Sequence of chain 1.B:
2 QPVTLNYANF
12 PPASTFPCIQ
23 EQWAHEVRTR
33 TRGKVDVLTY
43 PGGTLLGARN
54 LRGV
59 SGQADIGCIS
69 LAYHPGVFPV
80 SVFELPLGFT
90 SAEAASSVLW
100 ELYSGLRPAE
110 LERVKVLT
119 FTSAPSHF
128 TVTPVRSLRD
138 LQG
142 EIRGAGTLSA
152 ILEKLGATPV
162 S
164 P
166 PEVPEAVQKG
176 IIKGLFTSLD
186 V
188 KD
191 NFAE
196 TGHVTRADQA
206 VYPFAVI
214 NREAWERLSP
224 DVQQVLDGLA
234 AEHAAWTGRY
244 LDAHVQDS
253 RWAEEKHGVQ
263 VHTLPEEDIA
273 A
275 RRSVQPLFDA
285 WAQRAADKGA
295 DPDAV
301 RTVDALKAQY

A small-molecule ligand and the protein it binds are described below.
Small molecule (SMILES): N[C@H](Cc1c[nH]c2ccccc12)C(=O)O

Binding-site contacts:
Ligand atom C contacts residue ARG144 of chain 1.B at 3.4 Å.
Ligand atom CH2 contacts residue THR16 of chain 1.B at 3.8 Å.
Ligand atom NE1 contacts residue VAL186 of chain 1.B at 3.6 Å.
Ligand atom O contacts residue MSE165 of chain 1.B at 3.6 Å.
Ligand atom CE3 contacts residue PHE209 of chain 1.B at 3.7 Å (hydrophobic).
Ligand atom OXT contacts residue SER68 of chain 1.B at 2.8 Å (h-bond).
Ligand atom CZ3 contacts residue PRO18 of chain 1.B at 3.9 Å (hydrophobic).
Ligand atom CA contacts residue ARG144 of chain 1.B at 3.9 Å.
Ligand atom CB contacts residue PHE209 of chain 1.B at 3.9 Å (hydrophobic).
Ligand atom CD1 contacts residue PHE17 of chain 1.B at 3.7 Å (hydrophobic).
Ligand atom CA contacts residue TYR207 of chain 1.B at 3.3 Å (hydrophobic).
Ligand atom O contacts residue ARG144 of chain 1.B at 2.5 Å (salt-bridge).
Ligand atom C contacts residue TYR71 of chain 1.B at 3.0 Å (hydrophobic).
Ligand atom N contacts residue MSE165 of chain 1.B at 2.7 Å.
Ligand atom CE2 contacts residue PHE17 of chain 1.B at 3.6 Å (hydrophobic).
Ligand atom NE1 contacts residue ASP185 of chain 1.B at 3.0 Å (salt-bridge).
Ligand atom CE2 contacts residue ASP185 of chain 1.B at 3.8 Å.
Ligand atom OXT contacts residue PHE209 of chain 1.B at 3.8 Å.
Ligand atom CA contacts residue MSE165 of chain 1.B at 3.9 Å.
Ligand atom N contacts residue TYR207 of chain 1.B at 3.9 Å.
Ligand atom OXT contacts residue TYR71 of chain 1.B at 2.9 Å (h-bond).
Ligand atom CB contacts residue TYR207 of chain 1.B at 3.5 Å (hydrophobic).
Ligand atom NE1 contacts residue PHE17 of chain 1.B at 3.4 Å.
Ligand atom CD1 contacts residue THR182 of chain 1.B at 3.4 Å.
Ligand atom N contacts residue ARG144 of chain 1.B at 3.5 Å (salt-bridge).
Ligand atom CE2 contacts residue VAL186 of chain 1.B at 3.9 Å (hydrophobic).
Ligand atom CZ2 contacts residue THR16 of chain 1.B at 3.9 Å.
Ligand atom CH2 contacts residue PRO12 of chain 1.B at 3.8 Å (hydrophobic).
Ligand atom CB contacts residue THR182 of chain 1.B at 3.7 Å.
Ligand atom NE1 contacts residue SER183 of chain 1.B at 3.9 Å.
Ligand atom CG contacts residue THR182 of chain 1.B at 3.8 Å.
Ligand atom CH2 contacts residue PRO18 of chain 1.B at 3.8 Å (hydrophobic).
Ligand atom CA contacts residue THR182 of chain 1.B at 3.6 Å.
Ligand atom OXT contacts residue TYR207 of chain 1.B at 3.8 Å.
Ligand atom C contacts residue TYR207 of chain 1.B at 3.8 Å (hydrophobic).
Ligand atom N contacts residue THR182 of chain 1.B at 2.9 Å (h-bond).
Ligand atom O contacts residue TYR71 of chain 1.B at 2.4 Å (h-bond).
Ligand atom CD1 contacts residue SER183 of chain 1.B at 3.4 Å.
Ligand atom CZ3 contacts residue PRO12 of chain 1.B at 3.9 Å (hydrophobic).
Ligand atom CZ3 contacts residue MSE165 of chain 1.B at 3.8 Å.